Binding-site contacts:
Ligand atom CAG contacts residue TRP203 of chain 12.A at 3.7 Å (hydrophobic).
Ligand atom CAH contacts residue ASP112 of chain 12.A at 3.4 Å.
Ligand atom CAI contacts residue VAL192 of chain 12.A at 3.8 Å (hydrophobic).
Ligand atom CAS contacts residue ASN228 of chain 12.A at 3.8 Å.
Ligand atom CAK contacts residue PHE135 of chain 12.A at 3.7 Å (hydrophobic).
Ligand atom CAE contacts residue ASN228 of chain 12.A at 3.4 Å.
Ligand atom OAC contacts residue ILE113 of chain 12.A at 3.3 Å (h-bond).
Ligand atom CAA contacts residue VAL179 of chain 12.A at 3.4 Å (hydrophobic).
Ligand atom CAA contacts residue SER178 of chain 12.A at 3.5 Å.
Ligand atom CAA contacts residue PRO177 of chain 12.A at 3.2 Å (hydrophobic).
Ligand atom CAX contacts residue TRP203 of chain 12.A at 3.5 Å (hydrophobic).
Ligand atom OAW contacts residue MET195 of chain 12.A at 3.2 Å.
Ligand atom CBA contacts residue ASN228 of chain 12.A at 3.7 Å.
Ligand atom CAN contacts residue ILE111 of chain 12.A at 3.6 Å (hydrophobic).
Ligand atom OAC contacts residue ASP112 of chain 12.A at 3.7 Å.
Ligand atom CAM contacts residue PHE155 of chain 12.A at 3.8 Å (hydrophobic).
Ligand atom CAN contacts residue PHE135 of chain 12.A at 3.7 Å (hydrophobic).
Ligand atom CAJ contacts residue ILE24 of chain 12.C at 3.9 Å (hydrophobic).
Ligand atom NAT contacts residue PHE155 of chain 12.A at 3.9 Å.
Ligand atom CAR contacts residue TYR201 of chain 12.A at 3.4 Å (hydrophobic).
Ligand atom CAS contacts residue TRP203 of chain 12.A at 3.4 Å (hydrophobic).
Ligand atom CAM contacts residue PRO177 of chain 12.A at 3.7 Å (hydrophobic).
Ligand atom CAE contacts residue GLN202 of chain 12.A at 3.4 Å.
Ligand atom NBD contacts residue ASN228 of chain 12.A at 3.9 Å.
Ligand atom CAO contacts residue ILE111 of chain 12.A at 3.8 Å (hydrophobic).
Ligand atom CAA contacts residue TYR153 of chain 12.A at 3.9 Å (hydrophobic).
Ligand atom CAJ contacts residue PHE155 of chain 12.A at 3.7 Å (hydrophobic).
Ligand atom CAL contacts residue PHE155 of chain 12.A at 3.7 Å (hydrophobic).
Ligand atom CBA contacts residue TRP203 of chain 12.A at 3.5 Å (hydrophobic).
Ligand atom CAH contacts residue THR114 of chain 12.A at 3.8 Å.
Ligand atom NBD contacts residue TRP203 of chain 12.A at 3.2 Å.
Ligand atom CAI contacts residue PHE135 of chain 12.A at 3.7 Å (hydrophobic).
Ligand atom CAF contacts residue THR114 of chain 12.A at 3.6 Å.
Ligand atom CAG contacts residue ASN228 of chain 12.A at 3.2 Å.
Ligand atom OAC contacts residue TRP203 of chain 12.A at 3.9 Å.
Ligand atom CAF contacts residue ASP112 of chain 12.A at 3.6 Å.
Ligand atom CAS contacts residue TYR201 of chain 12.A at 3.6 Å (hydrophobic).
Ligand atom CAG contacts residue GLN202 of chain 12.A at 3.4 Å.
Ligand atom CAD contacts residue PHE137 of chain 12.A at 3.8 Å (hydrophobic).
Ligand atom NBC contacts residue TRP203 of chain 12.A at 3.8 Å.

Sequence of chain 12.A:
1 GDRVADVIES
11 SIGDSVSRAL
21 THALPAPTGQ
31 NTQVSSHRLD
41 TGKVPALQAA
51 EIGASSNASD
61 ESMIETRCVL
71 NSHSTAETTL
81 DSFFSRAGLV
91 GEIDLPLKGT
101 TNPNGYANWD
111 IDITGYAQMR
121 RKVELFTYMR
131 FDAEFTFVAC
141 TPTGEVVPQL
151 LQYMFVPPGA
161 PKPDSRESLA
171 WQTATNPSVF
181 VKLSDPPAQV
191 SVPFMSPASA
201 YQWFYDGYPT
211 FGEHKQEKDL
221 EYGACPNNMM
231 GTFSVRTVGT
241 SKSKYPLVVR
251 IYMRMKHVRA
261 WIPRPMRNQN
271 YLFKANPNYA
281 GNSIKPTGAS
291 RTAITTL

Sequence of chain 12.C:
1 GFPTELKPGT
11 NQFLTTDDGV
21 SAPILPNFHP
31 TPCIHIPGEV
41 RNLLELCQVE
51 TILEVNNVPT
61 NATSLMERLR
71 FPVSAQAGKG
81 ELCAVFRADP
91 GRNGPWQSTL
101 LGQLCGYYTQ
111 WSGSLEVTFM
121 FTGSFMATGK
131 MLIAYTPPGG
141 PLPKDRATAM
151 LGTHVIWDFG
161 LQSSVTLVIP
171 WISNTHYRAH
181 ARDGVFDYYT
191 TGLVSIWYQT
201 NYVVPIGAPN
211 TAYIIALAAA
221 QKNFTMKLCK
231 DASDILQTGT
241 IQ

A small-molecule ligand and the protein it binds are described below.
Small molecule (SMILES): CCO/N=C/c1ccc(OCC[C@@H](C)CCN2CCN(c3ccncc3)C2=O)cc1

Sequence of chain 13.C:
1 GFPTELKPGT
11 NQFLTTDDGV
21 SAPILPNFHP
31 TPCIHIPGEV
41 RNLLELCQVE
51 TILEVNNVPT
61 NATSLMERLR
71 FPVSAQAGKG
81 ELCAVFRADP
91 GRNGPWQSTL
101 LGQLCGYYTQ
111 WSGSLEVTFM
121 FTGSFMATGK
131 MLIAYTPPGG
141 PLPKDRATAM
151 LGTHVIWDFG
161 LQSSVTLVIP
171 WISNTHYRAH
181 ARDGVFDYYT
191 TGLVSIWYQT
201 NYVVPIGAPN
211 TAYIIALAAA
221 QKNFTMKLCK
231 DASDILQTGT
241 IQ